Binding-site contacts:
Ligand atom F2 contacts residue VAL97 of chain 1.A at 3.3 Å.
Ligand atom F1 contacts residue VAL304 of chain 1.A at 3.6 Å.
Ligand atom C2 contacts residue GLN101 of chain 1.A at 3.9 Å.
Ligand atom O8 contacts residue ASN457 of chain 1.A at 4.1 Å.
Ligand atom C1 contacts residue GLN101 of chain 1.A at 3.8 Å.
Ligand atom N2 contacts residue ASN457 of chain 1.A at 3.8 Å.
Ligand atom O8 contacts residue TYR105 of chain 1.A at 2.9 Å (h-bond).
Ligand atom C6 contacts residue ASN457 of chain 1.A at 3.5 Å.
Ligand atom C6 contacts residue GLN101 of chain 1.A at 4.1 Å.
Ligand atom C6 contacts residue TYR105 of chain 1.A at 3.1 Å (hydrophobic).
Ligand atom C3 contacts residue TYR105 of chain 1.A at 4.1 Å (hydrophobic).
Ligand atom O7 contacts residue ASN457 of chain 1.A at 3.3 Å.
Ligand atom C1 contacts residue VAL453 of chain 1.A at 4.1 Å (hydrophobic).
Ligand atom C1 contacts residue ASN457 of chain 1.A at 3.9 Å.
Ligand atom C2 contacts residue TYR105 of chain 1.A at 3.7 Å (hydrophobic).
Ligand atom C4 contacts residue ALA104 of chain 1.A at 3.8 Å (hydrophobic).
Ligand atom C5 contacts residue VAL453 of chain 1.A at 3.7 Å (hydrophobic).
Ligand atom C13 contacts residue SER408 of chain 1.A at 3.6 Å.
Ligand atom F3 contacts residue GLU303 of chain 1.A at 2.8 Å.
Ligand atom C10 contacts residue GLU303 of chain 1.A at 3.8 Å.
Ligand atom C14 contacts residue GLU303 of chain 1.A at 4.0 Å.
Ligand atom N1 contacts residue VAL453 of chain 1.A at 4.0 Å.
Ligand atom F3 contacts residue ILE302 of chain 1.A at 4.0 Å.
Ligand atom C15 contacts residue GLU303 of chain 1.A at 3.7 Å.
Ligand atom C9 contacts residue GLU303 of chain 1.A at 3.5 Å.
Ligand atom C12 contacts residue ASN457 of chain 1.A at 4.1 Å.
Ligand atom C15 contacts residue VAL97 of chain 1.A at 4.0 Å (hydrophobic).
Ligand atom O7 contacts residue GLN101 of chain 1.A at 3.9 Å.
Ligand atom O7 contacts residue TYR105 of chain 1.A at 3.4 Å (h-bond).
Ligand atom F1 contacts residue VAL97 of chain 1.A at 3.7 Å.
Ligand atom N1 contacts residue GLN101 of chain 1.A at 4.0 Å.
Ligand atom C2 contacts residue VAL453 of chain 1.A at 4.0 Å (hydrophobic).
Ligand atom N2 contacts residue GLN101 of chain 1.A at 4.1 Å.
Ligand atom F2 contacts residue PRO301 of chain 1.A at 4.1 Å.
Ligand atom C3 contacts residue ALA104 of chain 1.A at 4.2 Å (hydrophobic).
Ligand atom F3 contacts residue PRO301 of chain 1.A at 3.3 Å.
Ligand atom C4 contacts residue VAL453 of chain 1.A at 3.6 Å (hydrophobic).
Ligand atom C2 contacts residue ASN457 of chain 1.A at 3.7 Å.
Ligand atom C3 contacts residue VAL453 of chain 1.A at 3.8 Å (hydrophobic).
Ligand atom C12 contacts residue SER408 of chain 1.A at 3.3 Å.

The small molecule below binds the protein below.
Small molecule (SMILES): O=C(O)c1cccnc1Nc1cccc(C(F)(F)F)c1

Sequence of chain 1.A:
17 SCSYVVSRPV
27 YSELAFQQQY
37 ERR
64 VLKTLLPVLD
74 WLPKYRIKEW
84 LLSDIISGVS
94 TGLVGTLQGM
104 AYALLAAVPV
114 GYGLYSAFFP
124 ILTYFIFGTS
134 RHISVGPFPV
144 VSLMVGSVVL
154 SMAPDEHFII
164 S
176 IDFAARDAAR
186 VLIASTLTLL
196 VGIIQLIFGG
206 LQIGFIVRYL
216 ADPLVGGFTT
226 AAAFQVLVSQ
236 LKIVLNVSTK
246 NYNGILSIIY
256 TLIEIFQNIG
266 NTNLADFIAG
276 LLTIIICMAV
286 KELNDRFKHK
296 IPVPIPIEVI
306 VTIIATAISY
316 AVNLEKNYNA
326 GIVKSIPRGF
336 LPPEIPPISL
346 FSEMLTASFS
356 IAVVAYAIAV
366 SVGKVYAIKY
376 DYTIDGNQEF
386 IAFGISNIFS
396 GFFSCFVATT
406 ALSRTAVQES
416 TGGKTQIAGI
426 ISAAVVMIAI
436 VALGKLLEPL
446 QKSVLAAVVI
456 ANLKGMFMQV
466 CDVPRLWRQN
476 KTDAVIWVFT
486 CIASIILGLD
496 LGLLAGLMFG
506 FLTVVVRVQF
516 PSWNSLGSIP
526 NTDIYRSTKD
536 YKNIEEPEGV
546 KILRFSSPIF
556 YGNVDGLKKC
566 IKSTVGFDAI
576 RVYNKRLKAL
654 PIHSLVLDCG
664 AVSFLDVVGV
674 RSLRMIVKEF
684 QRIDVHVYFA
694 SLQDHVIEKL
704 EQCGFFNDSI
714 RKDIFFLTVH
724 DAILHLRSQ